Sequence of chain 1.B:
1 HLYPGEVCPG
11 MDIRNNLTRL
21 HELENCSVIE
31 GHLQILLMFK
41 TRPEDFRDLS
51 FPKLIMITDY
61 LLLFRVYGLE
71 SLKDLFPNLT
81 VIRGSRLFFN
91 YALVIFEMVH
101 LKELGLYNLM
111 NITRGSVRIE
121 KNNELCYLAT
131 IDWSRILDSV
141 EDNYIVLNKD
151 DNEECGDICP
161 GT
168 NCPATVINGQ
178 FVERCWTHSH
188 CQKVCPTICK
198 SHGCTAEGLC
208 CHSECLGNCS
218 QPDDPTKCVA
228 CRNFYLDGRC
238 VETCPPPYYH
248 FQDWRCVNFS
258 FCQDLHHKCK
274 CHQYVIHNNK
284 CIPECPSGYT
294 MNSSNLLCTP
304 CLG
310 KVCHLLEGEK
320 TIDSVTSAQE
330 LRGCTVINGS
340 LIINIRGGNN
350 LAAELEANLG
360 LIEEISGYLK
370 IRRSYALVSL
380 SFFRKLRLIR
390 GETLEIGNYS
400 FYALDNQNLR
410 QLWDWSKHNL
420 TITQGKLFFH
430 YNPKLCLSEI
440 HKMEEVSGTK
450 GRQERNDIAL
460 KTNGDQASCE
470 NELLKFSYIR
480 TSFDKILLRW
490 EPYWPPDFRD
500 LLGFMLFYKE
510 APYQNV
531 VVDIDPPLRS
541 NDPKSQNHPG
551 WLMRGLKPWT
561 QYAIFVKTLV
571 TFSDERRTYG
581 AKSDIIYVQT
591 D

Binding-site contacts:
Ligand atom C1 contacts residue GLU24 of chain 1.B at 4.5 Å.
Ligand atom O7 contacts residue ASN25 of chain 1.B at 3.7 Å.
Ligand atom C4 contacts residue ASN25 of chain 1.B at 4.2 Å.
Ligand atom C8 contacts residue GLU22 of chain 1.B at 3.4 Å.
Ligand atom O5 contacts residue ASN25 of chain 1.B at 2.3 Å (h-bond).
Ligand atom C8 contacts residue GLU24 of chain 1.B at 4.4 Å.
Ligand atom O5 contacts residue ASN25 of chain 1.B at 4.4 Å.
Ligand atom C5 contacts residue ASN25 of chain 1.B at 3.6 Å.
Ligand atom C1 contacts residue ASN25 of chain 1.B at 1.4 Å.
Ligand atom C2 contacts residue ASN25 of chain 1.B at 2.4 Å.
Ligand atom N2 contacts residue GLU24 of chain 1.B at 4.2 Å.
Ligand atom C8 contacts residue HIS21 of chain 1.B at 3.3 Å.
Ligand atom C3 contacts residue ASN25 of chain 1.B at 3.8 Å.
Ligand atom C7 contacts residue ASN25 of chain 1.B at 3.5 Å.
Ligand atom N2 contacts residue ASN25 of chain 1.B at 2.9 Å (h-bond).

The protein below binds the small molecule below.
Small molecule (SMILES): CC(=O)N[C@H]1[C@H](O[C@H]2[C@H](O)[C@@H](NC(C)=O)CO[C@@H]2CO[C@@H]2O[C@@H](C)[C@@H](O)[C@@H](O)[C@@H]2O)O[C@H](CO)[C@@H](O)[C@@H]1O